Sequence of chain 1.C:
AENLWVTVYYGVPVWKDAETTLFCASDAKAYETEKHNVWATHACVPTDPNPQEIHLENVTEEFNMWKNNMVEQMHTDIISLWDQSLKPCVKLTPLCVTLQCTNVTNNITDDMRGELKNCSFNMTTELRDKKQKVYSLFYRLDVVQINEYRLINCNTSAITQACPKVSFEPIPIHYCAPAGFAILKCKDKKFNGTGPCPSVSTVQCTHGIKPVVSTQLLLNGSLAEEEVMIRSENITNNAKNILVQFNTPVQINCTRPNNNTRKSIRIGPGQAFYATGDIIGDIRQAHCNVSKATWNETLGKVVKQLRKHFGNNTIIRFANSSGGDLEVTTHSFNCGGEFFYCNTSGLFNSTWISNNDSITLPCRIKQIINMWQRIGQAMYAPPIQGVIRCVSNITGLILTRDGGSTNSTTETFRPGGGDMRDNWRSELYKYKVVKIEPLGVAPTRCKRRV

The protein below binds the small molecule below.
Small molecule (SMILES): CC(=O)N[C@H]1[C@H](O[C@H]2[C@H](O)[C@@H](NC(C)=O)CO[C@@H]2CO)O[C@H](CO)[C@@H](O[C@@H]2O[C@H](CO)[C@@H](O)[C@H](O)[C@@H]2O)[C@@H]1O

Binding-site contacts:
Ligand atom C2 contacts residue ASN361 of chain 1.C at 2.6 Å.
Ligand atom C5 contacts residue ASN361 of chain 1.C at 3.5 Å.
Ligand atom O5 contacts residue ASN361 of chain 1.C at 2.2 Å (h-bond).
Ligand atom O7 contacts residue ASN361 of chain 1.C at 4.3 Å.
Ligand atom C1 contacts residue ASN361 of chain 1.C at 1.4 Å.
Ligand atom O6 contacts residue ASN361 of chain 1.C at 4.5 Å.
Ligand atom C4 contacts residue ASN361 of chain 1.C at 4.2 Å.
Ligand atom N2 contacts residue ASN361 of chain 1.C at 3.0 Å (h-bond).
Ligand atom C8 contacts residue NAG1 of chain 1.IA at 3.8 Å.
Ligand atom C7 contacts residue ASN361 of chain 1.C at 3.7 Å.
Ligand atom C8 contacts residue ASN361 of chain 1.C at 4.0 Å.
Ligand atom C3 contacts residue ASN361 of chain 1.C at 3.8 Å.